Sequence of chain 2.A:
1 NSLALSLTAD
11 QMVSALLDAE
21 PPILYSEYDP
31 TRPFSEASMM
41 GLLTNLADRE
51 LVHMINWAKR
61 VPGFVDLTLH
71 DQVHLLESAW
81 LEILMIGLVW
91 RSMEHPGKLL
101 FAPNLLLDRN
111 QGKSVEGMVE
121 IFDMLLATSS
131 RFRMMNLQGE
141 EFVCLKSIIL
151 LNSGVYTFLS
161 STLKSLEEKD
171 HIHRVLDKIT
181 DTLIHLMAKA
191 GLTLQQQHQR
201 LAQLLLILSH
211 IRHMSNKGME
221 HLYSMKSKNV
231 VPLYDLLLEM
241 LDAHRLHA

Binding-site contacts:
Ligand atom O3 contacts residue ARG91 of chain 2.A at 3.3 Å (salt-bridge).
Ligand atom C5 contacts residue LEU88 of chain 2.A at 4.1 Å (hydrophobic).
Ligand atom C6 contacts residue PHE101 of chain 2.A at 4.1 Å (hydrophobic).
Ligand atom C2 contacts residue PHE101 of chain 2.A at 4.2 Å (hydrophobic).
Ligand atom O3 contacts residue GLU50 of chain 2.A at 2.5 Å (salt-bridge).
Ligand atom O17 contacts residue MET40 of chain 2.A at 3.6 Å.
Ligand atom C11 contacts residue LEU43 of chain 2.A at 3.7 Å (hydrophobic).
Ligand atom C17 contacts residue HIS221 of chain 2.A at 4.1 Å.
Ligand atom C3 contacts residue LEU84 of chain 2.A at 4.0 Å (hydrophobic).
Ligand atom C2 contacts residue ALA47 of chain 2.A at 4.1 Å (hydrophobic).
Ligand atom C15 contacts residue MET118 of chain 2.A at 3.9 Å (hydrophobic).
Ligand atom C3 contacts residue GLU50 of chain 2.A at 3.1 Å.
Ligand atom C1 contacts residue GLU50 of chain 2.A at 4.2 Å.
Ligand atom C3 contacts residue ARG91 of chain 2.A at 4.2 Å.
Ligand atom C17 contacts residue MET118 of chain 2.A at 4.1 Å (hydrophobic).
Ligand atom C4 contacts residue LEU88 of chain 2.A at 4.0 Å (hydrophobic).
Ligand atom C5 contacts residue PHE101 of chain 2.A at 3.7 Å (hydrophobic).
Ligand atom C16 contacts residue GLY218 of chain 2.A at 4.2 Å.
Ligand atom C6 contacts residue LEU88 of chain 2.A at 3.8 Å (hydrophobic).
Ligand atom C9 contacts residue PHE101 of chain 2.A at 3.9 Å (hydrophobic).
Ligand atom O3 contacts residue LEU84 of chain 2.A at 3.7 Å.
Ligand atom C16 contacts residue HIS221 of chain 2.A at 4.0 Å.
Ligand atom C7 contacts residue MET85 of chain 2.A at 4.1 Å (hydrophobic).
Ligand atom C2 contacts residue GLU50 of chain 2.A at 2.9 Å.
Ligand atom C9 contacts residue LEU43 of chain 2.A at 4.3 Å (hydrophobic).
Ligand atom C1 contacts residue LEU43 of chain 2.A at 3.6 Å (hydrophobic).
Ligand atom C4 contacts residue LEU84 of chain 2.A at 3.5 Å (hydrophobic).
Ligand atom C12 contacts residue LEU43 of chain 2.A at 3.8 Å (hydrophobic).
Ligand atom O17 contacts residue LEU222 of chain 2.A at 4.0 Å.
Ligand atom C17 contacts residue MET40 of chain 2.A at 4.0 Å (hydrophobic).
Ligand atom C1 contacts residue ALA47 of chain 2.A at 3.8 Å (hydrophobic).
Ligand atom C14 contacts residue MET118 of chain 2.A at 4.1 Å (hydrophobic).
Ligand atom C1 contacts residue PHE101 of chain 2.A at 4.0 Å (hydrophobic).
Ligand atom C6 contacts residue MET85 of chain 2.A at 3.9 Å (hydrophobic).
Ligand atom C15 contacts residue GLY218 of chain 2.A at 4.2 Å.
Ligand atom C10 contacts residue PHE101 of chain 2.A at 3.6 Å (hydrophobic).
Ligand atom C16 contacts residue MET118 of chain 2.A at 3.7 Å (hydrophobic).
Ligand atom C2 contacts residue LEU46 of chain 2.A at 4.3 Å (hydrophobic).
Ligand atom O17 contacts residue HIS221 of chain 2.A at 3.5 Å (h-bond).
Ligand atom C7 contacts residue PHE101 of chain 2.A at 4.3 Å (hydrophobic).

This small molecule binds to this protein.
Small molecule (SMILES): C[C@]12CC[C@@H]3c4ccc(O)cc4CC[C@H]3[C@@H]1CC[C@@H]2O